The small molecule below binds the protein below.
Small molecule (SMILES): CC(=O)N[C@@H]1[C@@H](O)[C@H](O)[C@@H](CO)O[C@H]1O

Sequence of chain 1.C:
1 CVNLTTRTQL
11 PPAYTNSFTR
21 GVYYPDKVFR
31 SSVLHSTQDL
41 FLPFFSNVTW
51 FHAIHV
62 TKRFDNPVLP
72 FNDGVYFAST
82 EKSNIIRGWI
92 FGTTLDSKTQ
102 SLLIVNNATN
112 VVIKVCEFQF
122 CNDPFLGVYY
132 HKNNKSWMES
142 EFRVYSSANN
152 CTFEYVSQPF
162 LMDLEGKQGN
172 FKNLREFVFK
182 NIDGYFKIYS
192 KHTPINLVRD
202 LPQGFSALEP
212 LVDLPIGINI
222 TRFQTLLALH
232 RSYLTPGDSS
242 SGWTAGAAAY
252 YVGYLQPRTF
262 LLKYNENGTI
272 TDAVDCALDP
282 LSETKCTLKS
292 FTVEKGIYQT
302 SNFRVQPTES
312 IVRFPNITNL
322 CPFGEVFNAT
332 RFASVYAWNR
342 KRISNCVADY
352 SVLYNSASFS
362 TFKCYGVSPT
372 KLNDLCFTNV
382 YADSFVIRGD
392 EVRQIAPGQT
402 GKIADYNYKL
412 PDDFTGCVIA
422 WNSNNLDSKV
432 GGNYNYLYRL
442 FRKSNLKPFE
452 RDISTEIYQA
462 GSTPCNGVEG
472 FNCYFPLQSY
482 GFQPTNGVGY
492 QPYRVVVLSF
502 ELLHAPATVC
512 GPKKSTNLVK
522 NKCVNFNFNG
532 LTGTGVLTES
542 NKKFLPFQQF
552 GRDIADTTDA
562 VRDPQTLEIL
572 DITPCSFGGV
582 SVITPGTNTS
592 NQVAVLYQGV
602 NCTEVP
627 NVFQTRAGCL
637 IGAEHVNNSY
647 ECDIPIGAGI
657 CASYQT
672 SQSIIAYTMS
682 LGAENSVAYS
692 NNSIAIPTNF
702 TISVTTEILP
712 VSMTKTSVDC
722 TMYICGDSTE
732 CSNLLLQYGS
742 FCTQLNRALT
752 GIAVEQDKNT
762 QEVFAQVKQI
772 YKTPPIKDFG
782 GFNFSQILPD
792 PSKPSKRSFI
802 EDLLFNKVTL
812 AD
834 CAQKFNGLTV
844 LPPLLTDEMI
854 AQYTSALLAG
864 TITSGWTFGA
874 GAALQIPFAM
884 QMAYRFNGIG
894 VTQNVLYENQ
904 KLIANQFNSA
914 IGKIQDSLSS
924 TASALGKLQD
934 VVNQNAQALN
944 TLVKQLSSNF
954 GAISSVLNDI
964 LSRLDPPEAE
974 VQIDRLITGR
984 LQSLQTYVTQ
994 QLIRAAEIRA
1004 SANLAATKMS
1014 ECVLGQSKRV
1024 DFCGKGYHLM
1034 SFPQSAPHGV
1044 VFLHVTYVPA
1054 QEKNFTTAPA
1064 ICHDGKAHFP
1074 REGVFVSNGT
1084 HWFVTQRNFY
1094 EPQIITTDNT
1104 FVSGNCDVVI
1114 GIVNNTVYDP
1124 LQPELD

Sequence of chain 1.A:
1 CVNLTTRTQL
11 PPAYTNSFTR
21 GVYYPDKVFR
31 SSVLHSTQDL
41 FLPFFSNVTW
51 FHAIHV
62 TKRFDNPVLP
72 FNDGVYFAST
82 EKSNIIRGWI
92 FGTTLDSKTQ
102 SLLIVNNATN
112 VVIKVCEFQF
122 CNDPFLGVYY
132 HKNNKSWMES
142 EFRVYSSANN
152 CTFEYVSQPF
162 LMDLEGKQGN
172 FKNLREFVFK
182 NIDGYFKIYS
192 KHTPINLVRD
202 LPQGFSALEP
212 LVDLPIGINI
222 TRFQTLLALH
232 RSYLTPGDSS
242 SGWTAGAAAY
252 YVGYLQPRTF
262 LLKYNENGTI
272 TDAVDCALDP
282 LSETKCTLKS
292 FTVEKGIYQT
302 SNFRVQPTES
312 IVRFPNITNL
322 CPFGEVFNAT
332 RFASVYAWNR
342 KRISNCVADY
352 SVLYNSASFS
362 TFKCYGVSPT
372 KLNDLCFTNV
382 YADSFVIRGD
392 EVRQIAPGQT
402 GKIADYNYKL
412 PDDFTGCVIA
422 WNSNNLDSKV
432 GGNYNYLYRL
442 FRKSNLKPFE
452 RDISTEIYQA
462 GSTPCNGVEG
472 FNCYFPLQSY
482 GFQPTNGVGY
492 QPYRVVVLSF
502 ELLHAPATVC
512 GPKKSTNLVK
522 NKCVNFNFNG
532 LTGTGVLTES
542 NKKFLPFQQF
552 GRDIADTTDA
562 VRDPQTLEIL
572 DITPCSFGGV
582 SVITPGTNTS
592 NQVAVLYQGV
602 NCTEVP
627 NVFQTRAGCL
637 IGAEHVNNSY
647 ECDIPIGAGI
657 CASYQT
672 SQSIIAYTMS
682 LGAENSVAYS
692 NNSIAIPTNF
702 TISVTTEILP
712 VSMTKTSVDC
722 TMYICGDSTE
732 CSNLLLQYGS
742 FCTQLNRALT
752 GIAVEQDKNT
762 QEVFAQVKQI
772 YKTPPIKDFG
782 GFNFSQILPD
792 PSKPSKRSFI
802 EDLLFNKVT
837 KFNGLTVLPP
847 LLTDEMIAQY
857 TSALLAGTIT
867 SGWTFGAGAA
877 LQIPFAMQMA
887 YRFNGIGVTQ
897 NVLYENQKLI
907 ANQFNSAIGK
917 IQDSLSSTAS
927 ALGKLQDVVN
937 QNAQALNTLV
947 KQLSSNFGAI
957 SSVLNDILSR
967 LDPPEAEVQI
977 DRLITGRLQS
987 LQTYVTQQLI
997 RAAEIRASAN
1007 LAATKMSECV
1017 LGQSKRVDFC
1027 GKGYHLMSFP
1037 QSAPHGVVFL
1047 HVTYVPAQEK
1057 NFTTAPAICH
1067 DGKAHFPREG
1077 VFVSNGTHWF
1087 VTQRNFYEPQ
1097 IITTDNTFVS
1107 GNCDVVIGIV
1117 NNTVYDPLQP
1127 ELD

Binding-site contacts:
Ligand atom C7 contacts residue ASN1057 of chain 1.C at 3.3 Å.
Ligand atom O7 contacts residue LYS1056 of chain 1.C at 4.3 Å.
Ligand atom C4 contacts residue ASN1057 of chain 1.C at 4.0 Å.
Ligand atom C1 contacts residue GLN878 of chain 1.A at 4.5 Å.
Ligand atom O5 contacts residue ALA689 of chain 1.C at 4.0 Å.
Ligand atom C2 contacts residue ASN1057 of chain 1.C at 2.5 Å.
Ligand atom C6 contacts residue ASN1057 of chain 1.C at 4.0 Å.
Ligand atom O7 contacts residue GLU1055 of chain 1.C at 4.2 Å.
Ligand atom N2 contacts residue ASN1057 of chain 1.C at 3.3 Å (h-bond).
Ligand atom C5 contacts residue ASN1057 of chain 1.C at 3.5 Å.
Ligand atom C1 contacts residue ASN1057 of chain 1.C at 1.4 Å.
Ligand atom O5 contacts residue ASN1057 of chain 1.C at 2.3 Å (h-bond).
Ligand atom C3 contacts residue ASN1057 of chain 1.C at 3.8 Å.
Ligand atom O6 contacts residue ASN1057 of chain 1.C at 4.2 Å.
Ligand atom C5 contacts residue ALA689 of chain 1.C at 3.8 Å (hydrophobic).
Ligand atom C8 contacts residue GLU1055 of chain 1.C at 3.9 Å.
Ligand atom O7 contacts residue ASN1057 of chain 1.C at 3.0 Å (h-bond).
Ligand atom O6 contacts residue ALA689 of chain 1.C at 4.4 Å.
Ligand atom C8 contacts residue ASN1057 of chain 1.C at 4.2 Å.